Sequence of chain 1.E:
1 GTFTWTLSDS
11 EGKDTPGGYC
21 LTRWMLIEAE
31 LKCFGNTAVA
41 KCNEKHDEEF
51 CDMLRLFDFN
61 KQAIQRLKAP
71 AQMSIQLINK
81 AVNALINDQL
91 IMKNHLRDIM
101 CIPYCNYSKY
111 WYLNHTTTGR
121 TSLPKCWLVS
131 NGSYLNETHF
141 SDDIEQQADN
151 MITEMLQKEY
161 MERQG

This small molecule binds to this protein.
Small molecule (SMILES): CC(=O)N[C@H]1[C@H](O[C@H]2[C@H](O)[C@@H](NC(C)=O)CO[C@@H]2CO)O[C@H](CO)[C@@H](O)[C@@H]1O

Binding-site contacts:
Ligand atom N2 contacts residue ASN114 of chain 1.E at 3.0 Å (h-bond).
Ligand atom C8 contacts residue LYS32 of chain 1.E at 4.4 Å.
Ligand atom C2 contacts residue ASN114 of chain 1.E at 2.5 Å.
Ligand atom N2 contacts residue THR121 of chain 1.E at 4.2 Å.
Ligand atom O5 contacts residue ASN114 of chain 1.E at 2.4 Å (h-bond).
Ligand atom O7 contacts residue ASN114 of chain 1.E at 3.7 Å.
Ligand atom O7 contacts residue LYS32 of chain 1.E at 3.6 Å.
Ligand atom C1 contacts residue ASN114 of chain 1.E at 1.5 Å.
Ligand atom N2 contacts residue CYS33 of chain 1.E at 4.4 Å.
Ligand atom C5 contacts residue ASN114 of chain 1.E at 3.8 Å.
Ligand atom C7 contacts residue LYS32 of chain 1.E at 4.4 Å.
Ligand atom O7 contacts residue TYR112 of chain 1.E at 2.6 Å (h-bond).
Ligand atom C3 contacts residue ASN114 of chain 1.E at 3.9 Å.
Ligand atom C4 contacts residue ASN114 of chain 1.E at 4.3 Å.
Ligand atom C8 contacts residue PHE34 of chain 1.E at 3.9 Å (hydrophobic).
Ligand atom C7 contacts residue CYS33 of chain 1.E at 4.2 Å (hydrophobic).
Ligand atom C8 contacts residue THR121 of chain 1.E at 4.0 Å.
Ligand atom C8 contacts residue CYS33 of chain 1.E at 3.2 Å (hydrophobic).
Ligand atom C7 contacts residue ASN114 of chain 1.E at 3.6 Å.
Ligand atom C7 contacts residue TYR112 of chain 1.E at 3.6 Å (hydrophobic).
Ligand atom C7 contacts residue THR121 of chain 1.E at 4.3 Å.
Ligand atom C8 contacts residue TYR112 of chain 1.E at 4.0 Å (hydrophobic).